A small-molecule ligand and the protein it binds are described below.
Small molecule (SMILES): CC(=O)N[C@@H]1[C@@H](O)[C@H](O)[C@@H](CO)O[C@H]1O

Sequence of chain 1.C:
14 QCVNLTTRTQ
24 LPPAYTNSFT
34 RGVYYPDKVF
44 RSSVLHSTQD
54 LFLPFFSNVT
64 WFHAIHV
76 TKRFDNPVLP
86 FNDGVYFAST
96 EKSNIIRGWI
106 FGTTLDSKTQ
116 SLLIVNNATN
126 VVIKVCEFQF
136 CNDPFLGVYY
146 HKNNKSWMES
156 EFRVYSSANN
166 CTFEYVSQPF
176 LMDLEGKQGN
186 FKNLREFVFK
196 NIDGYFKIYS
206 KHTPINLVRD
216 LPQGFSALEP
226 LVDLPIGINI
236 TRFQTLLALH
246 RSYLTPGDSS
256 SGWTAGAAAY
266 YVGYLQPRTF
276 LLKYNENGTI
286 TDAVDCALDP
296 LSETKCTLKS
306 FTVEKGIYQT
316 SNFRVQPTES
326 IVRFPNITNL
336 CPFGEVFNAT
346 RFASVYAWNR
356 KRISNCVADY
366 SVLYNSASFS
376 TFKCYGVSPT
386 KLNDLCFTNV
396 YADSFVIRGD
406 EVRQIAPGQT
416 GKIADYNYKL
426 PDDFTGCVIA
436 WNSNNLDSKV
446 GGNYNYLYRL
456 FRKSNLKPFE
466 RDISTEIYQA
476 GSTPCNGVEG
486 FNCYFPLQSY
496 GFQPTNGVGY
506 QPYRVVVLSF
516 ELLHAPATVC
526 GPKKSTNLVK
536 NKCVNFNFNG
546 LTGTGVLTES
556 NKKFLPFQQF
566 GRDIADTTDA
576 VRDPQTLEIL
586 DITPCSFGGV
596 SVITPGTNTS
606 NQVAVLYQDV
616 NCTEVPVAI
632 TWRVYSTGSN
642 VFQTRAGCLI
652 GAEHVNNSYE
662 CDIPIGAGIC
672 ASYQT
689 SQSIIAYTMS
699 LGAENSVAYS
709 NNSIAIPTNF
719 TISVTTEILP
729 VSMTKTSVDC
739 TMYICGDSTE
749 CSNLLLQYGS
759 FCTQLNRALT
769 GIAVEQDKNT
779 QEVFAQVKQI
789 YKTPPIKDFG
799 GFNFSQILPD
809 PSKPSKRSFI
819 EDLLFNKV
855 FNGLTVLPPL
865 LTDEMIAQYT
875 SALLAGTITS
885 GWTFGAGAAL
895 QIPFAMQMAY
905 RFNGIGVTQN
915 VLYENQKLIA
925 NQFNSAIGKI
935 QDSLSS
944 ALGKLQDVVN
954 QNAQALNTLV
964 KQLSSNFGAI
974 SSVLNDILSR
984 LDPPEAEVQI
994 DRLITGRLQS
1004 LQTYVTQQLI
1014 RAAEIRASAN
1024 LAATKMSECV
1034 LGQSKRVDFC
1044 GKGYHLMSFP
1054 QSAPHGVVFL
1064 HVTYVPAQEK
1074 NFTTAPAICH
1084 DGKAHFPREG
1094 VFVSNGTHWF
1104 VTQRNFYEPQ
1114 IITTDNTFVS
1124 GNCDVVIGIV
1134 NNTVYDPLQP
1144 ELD

Binding-site contacts:
Ligand atom C3 contacts residue THR1100 of chain 1.C at 3.8 Å.
Ligand atom C3 contacts residue HIS1101 of chain 1.C at 3.8 Å.
Ligand atom C3 contacts residue ASN1098 of chain 1.C at 3.8 Å.
Ligand atom C8 contacts residue THR1100 of chain 1.C at 3.9 Å.
Ligand atom N2 contacts residue ASN1098 of chain 1.C at 3.0 Å (h-bond).
Ligand atom N2 contacts residue HIS1101 of chain 1.C at 4.4 Å.
Ligand atom O4 contacts residue HIS1101 of chain 1.C at 4.0 Å.
Ligand atom O5 contacts residue HIS1101 of chain 1.C at 4.0 Å.
Ligand atom C6 contacts residue PHE1103 of chain 1.C at 4.0 Å (hydrophobic).
Ligand atom C1 contacts residue THR1100 of chain 1.C at 3.5 Å.
Ligand atom C2 contacts residue HIS1101 of chain 1.C at 4.1 Å.
Ligand atom O5 contacts residue ASN1098 of chain 1.C at 2.3 Å (h-bond).
Ligand atom C8 contacts residue ASN1098 of chain 1.C at 3.4 Å.
Ligand atom O7 contacts residue ASN1098 of chain 1.C at 3.5 Å (h-bond).
Ligand atom C1 contacts residue PHE1103 of chain 1.C at 4.4 Å (hydrophobic).
Ligand atom C5 contacts residue ASN1098 of chain 1.C at 3.7 Å.
Ligand atom C4 contacts residue HIS1101 of chain 1.C at 4.2 Å.
Ligand atom C2 contacts residue THR1100 of chain 1.C at 3.6 Å.
Ligand atom C7 contacts residue THR1100 of chain 1.C at 3.8 Å.
Ligand atom N2 contacts residue THR1100 of chain 1.C at 2.9 Å (h-bond).
Ligand atom C2 contacts residue ASN1098 of chain 1.C at 2.5 Å.
Ligand atom C1 contacts residue HIS1101 of chain 1.C at 3.5 Å.
Ligand atom C1 contacts residue ASN1098 of chain 1.C at 1.4 Å.
Ligand atom C4 contacts residue ASN1098 of chain 1.C at 4.2 Å.
Ligand atom O5 contacts residue PHE1103 of chain 1.C at 3.6 Å.
Ligand atom C5 contacts residue PHE1103 of chain 1.C at 4.2 Å (hydrophobic).
Ligand atom C7 contacts residue ASN1098 of chain 1.C at 3.4 Å.
Ligand atom C5 contacts residue HIS1101 of chain 1.C at 3.7 Å.